Sequence of chain 1.B:
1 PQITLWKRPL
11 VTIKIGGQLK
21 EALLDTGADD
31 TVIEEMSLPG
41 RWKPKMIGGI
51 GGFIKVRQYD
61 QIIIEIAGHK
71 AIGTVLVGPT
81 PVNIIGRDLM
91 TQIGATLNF

The small molecule below binds the protein below.
Small molecule (SMILES): CCCC[C@H](NC(=O)[C@H](C)NC(=O)[C@H](CCC(=O)O)NC(=O)[C@H](Cc1ccccc1)NC[C@H](CC(C)C)NC(=O)[C@@H](NC(=O)[C@@H](N)CCCNC(N)=[NH2+])C(C)C)C(N)=O

Sequence of chain 1.A:
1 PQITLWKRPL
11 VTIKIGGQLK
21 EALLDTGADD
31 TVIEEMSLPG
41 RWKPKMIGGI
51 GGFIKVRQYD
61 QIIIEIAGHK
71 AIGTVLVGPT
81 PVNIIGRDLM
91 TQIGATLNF

Binding-site contacts:
Ligand atom O3 contacts residue GLY27 of chain 1.B at 3.4 Å (h-bond).
Ligand atom N4 contacts residue GLY27 of chain 1.B at 2.9 Å (h-bond).
Ligand atom CG1 contacts residue ILE84 of chain 1.A at 3.4 Å (hydrophobic).
Ligand atom OE1 contacts residue ASP29 of chain 1.B at 3.0 Å (salt-bridge).
Ligand atom CG contacts residue GLY48 of chain 1.A at 3.3 Å.
Ligand atom CB5 contacts residue ASP29 of chain 1.B at 3.3 Å.
Ligand atom CB5 contacts residue ARG8 of chain 1.A at 3.3 Å.
Ligand atom N1 contacts residue GLY48 of chain 1.A at 3.0 Å (h-bond).
Ligand atom O4 contacts residue GLY48 of chain 1.B at 2.8 Å (h-bond).
Ligand atom O2 contacts residue GLY49 of chain 1.B at 3.3 Å.
Ligand atom C2 contacts residue ASP25 of chain 1.B at 3.3 Å.
Ligand atom CA5 contacts residue ASP29 of chain 1.B at 3.4 Å.
Ligand atom CD3 contacts residue ASP30 of chain 1.B at 3.4 Å.
Ligand atom CB2 contacts residue ASP25 of chain 1.B at 3.0 Å.
Ligand atom NH2 contacts residue LYS45 of chain 1.A at 3.2 Å.
Ligand atom OE2 contacts residue ASP30 of chain 1.B at 2.7 Å (salt-bridge).
Ligand atom N2 contacts residue GLY27 of chain 1.A at 3.1 Å (h-bond).
Ligand atom CA contacts residue ASP29 of chain 1.A at 3.4 Å.
Ligand atom N3 contacts residue ASP25 of chain 1.A at 3.4 Å (salt-bridge).
Ligand atom CD1 contacts residue VAL82 of chain 1.B at 3.4 Å (hydrophobic).
Ligand atom N6 contacts residue ASP30 of chain 1.B at 3.4 Å (salt-bridge).
Ligand atom CD11 contacts residue GLY27 of chain 1.B at 3.3 Å.
Ligand atom CB2 contacts residue GLY27 of chain 1.A at 3.4 Å.
Ligand atom CB6 contacts residue LYS45 of chain 1.B at 3.4 Å.
Ligand atom CD1 contacts residue LEU23 of chain 1.B at 3.4 Å (hydrophobic).
Ligand atom CZ contacts residue MET46 of chain 1.A at 3.2 Å (hydrophobic).
Ligand atom O1 contacts residue GLY49 of chain 1.A at 3.3 Å.
Ligand atom NH1 contacts residue MET46 of chain 1.A at 2.8 Å (h-bond).
Ligand atom N contacts residue GLY48 of chain 1.A at 2.9 Å (h-bond).
Ligand atom CD contacts residue GLY48 of chain 1.A at 3.5 Å.
Ligand atom O5 contacts residue MET46 of chain 1.B at 3.3 Å (h-bond).
Ligand atom O3 contacts residue ASP29 of chain 1.B at 3.0 Å (salt-bridge).
Ligand atom OE1 contacts residue ASP30 of chain 1.B at 2.8 Å (salt-bridge).
Ligand atom O contacts residue ALA28 of chain 1.A at 3.2 Å.
Ligand atom O contacts residue ASP29 of chain 1.A at 2.7 Å (salt-bridge).
Ligand atom CA3 contacts residue GLY27 of chain 1.B at 3.4 Å.
Ligand atom N5 contacts residue GLY48 of chain 1.B at 3.0 Å (h-bond).
Ligand atom CA4 contacts residue GLY48 of chain 1.B at 3.4 Å.
Ligand atom CG6 contacts residue LYS45 of chain 1.B at 3.1 Å.
Ligand atom O contacts residue GLY27 of chain 1.A at 3.4 Å (h-bond).